Binding-site contacts:
Ligand atom C4 contacts residue TRP239 of chain 1.A at 3.6 Å (hydrophobic).
Ligand atom O5 contacts residue PHE175 of chain 1.A at 4.2 Å.
Ligand atom O3 contacts residue TRP239 of chain 1.A at 4.3 Å.
Ligand atom C2 contacts residue HIS172 of chain 1.A at 4.0 Å.
Ligand atom C4 contacts residue HIS172 of chain 1.A at 3.9 Å.
Ligand atom C5 contacts residue TRP239 of chain 1.A at 3.7 Å (hydrophobic).
Ligand atom C6 contacts residue HIS172 of chain 1.A at 4.1 Å.
Ligand atom O2 contacts residue MET205 of chain 1.A at 4.5 Å.
Ligand atom O6 contacts residue THR184 of chain 1.A at 2.7 Å (h-bond).
Ligand atom C3 contacts residue MET205 of chain 1.A at 4.5 Å (hydrophobic).
Ligand atom C6 contacts residue TRP239 of chain 1.A at 3.4 Å (hydrophobic).
Ligand atom O6 contacts residue TYR203 of chain 1.A at 4.4 Å.
Ligand atom C6 contacts residue TYR203 of chain 1.A at 3.8 Å (hydrophobic).
Ligand atom O6 contacts residue PHE175 of chain 1.A at 3.4 Å.
Ligand atom C6 contacts residue PHE175 of chain 1.A at 4.2 Å (hydrophobic).
Ligand atom O3 contacts residue MET205 of chain 1.A at 4.1 Å.
Ligand atom O1 contacts residue HIS172 of chain 1.A at 3.6 Å (h-bond).
Ligand atom O1 contacts residue SER174 of chain 1.A at 3.9 Å.
Ligand atom C5 contacts residue HIS172 of chain 1.A at 4.0 Å.
Ligand atom C3 contacts residue TRP239 of chain 1.A at 3.8 Å (hydrophobic).
Ligand atom O6 contacts residue TRP239 of chain 1.A at 3.5 Å (h-bond).
Ligand atom O5 contacts residue HIS172 of chain 1.A at 3.3 Å.
Ligand atom C6 contacts residue THR184 of chain 1.A at 3.4 Å.
Ligand atom C2 contacts residue MET205 of chain 1.A at 3.9 Å (hydrophobic).
Ligand atom O4 contacts residue GLU242 of chain 1.A at 2.7 Å (salt-bridge).
Ligand atom C1 contacts residue HIS172 of chain 1.A at 4.0 Å.
Ligand atom O4 contacts residue MET205 of chain 1.A at 3.8 Å.
Ligand atom C6 contacts residue GLU242 of chain 1.A at 3.6 Å.
Ligand atom C5 contacts residue GLU242 of chain 1.A at 4.2 Å.
Ligand atom O4 contacts residue HIS172 of chain 1.A at 2.9 Å.
Ligand atom C4 contacts residue GLU242 of chain 1.A at 3.5 Å.

Sequence of chain 1.A:
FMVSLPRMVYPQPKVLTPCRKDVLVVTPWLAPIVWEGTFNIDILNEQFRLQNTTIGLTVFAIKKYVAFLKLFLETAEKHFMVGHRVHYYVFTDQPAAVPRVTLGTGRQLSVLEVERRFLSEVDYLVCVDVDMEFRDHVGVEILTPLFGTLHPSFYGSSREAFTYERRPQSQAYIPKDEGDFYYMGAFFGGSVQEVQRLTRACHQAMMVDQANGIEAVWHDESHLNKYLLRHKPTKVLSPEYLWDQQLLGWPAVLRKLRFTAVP

The small molecule below binds the protein below.
Small molecule (SMILES): OC[C@H]1O[C@@H](O)[C@H](O)[C@@H](O)[C@H]1O